Binding-site contacts:
Ligand atom N2 contacts residue ASN234 of chain 1.G at 2.9 Å (h-bond).
Ligand atom C2 contacts residue ASN234 of chain 1.G at 2.5 Å.
Ligand atom O5 contacts residue ASN234 of chain 1.G at 2.4 Å (h-bond).
Ligand atom O6 contacts residue THR236 of chain 1.G at 4.4 Å.
Ligand atom C8 contacts residue ASN234 of chain 1.G at 4.0 Å.
Ligand atom O7 contacts residue ASN234 of chain 1.G at 3.1 Å (h-bond).
Ligand atom C1 contacts residue ASN234 of chain 1.G at 1.5 Å.
Ligand atom C5 contacts residue ASN234 of chain 1.G at 3.7 Å.
Ligand atom C3 contacts residue ASN234 of chain 1.G at 3.8 Å.
Ligand atom C4 contacts residue ASN234 of chain 1.G at 4.3 Å.
Ligand atom C7 contacts residue ASN234 of chain 1.G at 3.2 Å.

Sequence of chain 1.G:
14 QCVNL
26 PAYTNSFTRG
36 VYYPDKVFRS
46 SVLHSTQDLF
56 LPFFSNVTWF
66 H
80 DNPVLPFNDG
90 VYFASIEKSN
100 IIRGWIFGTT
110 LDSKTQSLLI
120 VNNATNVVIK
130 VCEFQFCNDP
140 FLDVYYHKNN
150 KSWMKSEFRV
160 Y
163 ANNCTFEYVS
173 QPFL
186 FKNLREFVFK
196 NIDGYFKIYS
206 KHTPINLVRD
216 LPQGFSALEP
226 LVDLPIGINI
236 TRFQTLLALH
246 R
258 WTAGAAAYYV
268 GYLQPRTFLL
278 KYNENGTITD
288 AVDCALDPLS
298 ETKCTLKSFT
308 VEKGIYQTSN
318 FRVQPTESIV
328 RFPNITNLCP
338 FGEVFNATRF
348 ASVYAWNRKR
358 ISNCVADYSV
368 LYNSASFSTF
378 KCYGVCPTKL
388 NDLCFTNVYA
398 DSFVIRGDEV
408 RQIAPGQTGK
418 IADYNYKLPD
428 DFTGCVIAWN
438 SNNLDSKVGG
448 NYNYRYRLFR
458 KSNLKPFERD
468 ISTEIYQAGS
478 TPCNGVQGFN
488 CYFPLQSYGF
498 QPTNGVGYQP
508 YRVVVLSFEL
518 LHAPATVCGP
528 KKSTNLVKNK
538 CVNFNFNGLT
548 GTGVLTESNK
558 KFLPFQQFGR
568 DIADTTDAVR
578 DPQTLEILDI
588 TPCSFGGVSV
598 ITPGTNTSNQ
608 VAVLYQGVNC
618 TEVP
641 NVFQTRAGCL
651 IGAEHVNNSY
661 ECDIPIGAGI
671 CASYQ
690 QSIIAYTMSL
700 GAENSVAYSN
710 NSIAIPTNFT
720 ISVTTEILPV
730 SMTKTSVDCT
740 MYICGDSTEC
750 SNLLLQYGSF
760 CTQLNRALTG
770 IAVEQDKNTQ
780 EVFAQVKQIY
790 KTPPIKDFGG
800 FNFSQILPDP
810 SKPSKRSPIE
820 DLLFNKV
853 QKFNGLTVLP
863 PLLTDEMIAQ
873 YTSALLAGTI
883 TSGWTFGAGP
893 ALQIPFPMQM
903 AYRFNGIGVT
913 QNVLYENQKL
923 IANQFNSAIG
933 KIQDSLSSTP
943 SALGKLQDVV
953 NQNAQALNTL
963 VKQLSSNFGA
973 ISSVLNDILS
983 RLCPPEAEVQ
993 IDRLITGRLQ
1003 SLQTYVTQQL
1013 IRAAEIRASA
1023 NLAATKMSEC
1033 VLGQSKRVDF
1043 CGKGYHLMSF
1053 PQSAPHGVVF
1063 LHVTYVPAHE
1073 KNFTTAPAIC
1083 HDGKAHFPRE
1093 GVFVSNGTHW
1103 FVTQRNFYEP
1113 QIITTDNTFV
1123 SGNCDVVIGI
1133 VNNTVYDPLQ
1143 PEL

This small molecule binds to this protein.
Small molecule (SMILES): CC(=O)N[C@@H]1[C@@H](O)[C@H](O)[C@@H](CO)O[C@H]1O